Sequence of chain 60.E:
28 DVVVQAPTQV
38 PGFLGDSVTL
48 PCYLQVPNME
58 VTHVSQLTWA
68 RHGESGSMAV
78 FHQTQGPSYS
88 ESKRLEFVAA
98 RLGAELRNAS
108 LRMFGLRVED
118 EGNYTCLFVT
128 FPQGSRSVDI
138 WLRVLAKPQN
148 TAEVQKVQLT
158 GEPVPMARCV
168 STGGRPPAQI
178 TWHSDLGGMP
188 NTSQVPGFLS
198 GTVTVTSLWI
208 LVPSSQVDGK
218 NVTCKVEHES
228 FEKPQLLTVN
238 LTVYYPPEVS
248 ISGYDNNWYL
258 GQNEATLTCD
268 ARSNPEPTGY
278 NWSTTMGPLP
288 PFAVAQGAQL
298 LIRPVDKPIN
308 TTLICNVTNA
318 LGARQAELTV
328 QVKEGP

Binding-site contacts:
Ligand atom C1 contacts residue ASN313 of chain 60.E at 1.4 Å.
Ligand atom C7 contacts residue GLN322 of chain 60.E at 3.9 Å.
Ligand atom O7 contacts residue ASN313 of chain 60.E at 3.6 Å.
Ligand atom N2 contacts residue ASN313 of chain 60.E at 3.0 Å (h-bond).
Ligand atom C7 contacts residue ASN313 of chain 60.E at 3.5 Å.
Ligand atom C5 contacts residue ASN313 of chain 60.E at 3.6 Å.
Ligand atom C2 contacts residue ASN313 of chain 60.E at 2.4 Å.
Ligand atom C3 contacts residue ASN313 of chain 60.E at 3.8 Å.
Ligand atom C8 contacts residue GLN322 of chain 60.E at 3.2 Å.
Ligand atom N2 contacts residue GLN322 of chain 60.E at 4.5 Å.
Ligand atom C4 contacts residue ASN313 of chain 60.E at 4.2 Å.
Ligand atom C6 contacts residue THR315 of chain 60.E at 3.8 Å.
Ligand atom O7 contacts residue GLN322 of chain 60.E at 4.4 Å.
Ligand atom C5 contacts residue THR315 of chain 60.E at 4.0 Å.
Ligand atom O5 contacts residue ASN313 of chain 60.E at 2.3 Å (h-bond).
Ligand atom O5 contacts residue THR315 of chain 60.E at 3.9 Å.

This protein binds this small molecule.
Small molecule (SMILES): CC(=O)N[C@@H]1[C@@H](O)[C@H](O)[C@@H](CO)O[C@H]1O